Sequence of chain 1.B:
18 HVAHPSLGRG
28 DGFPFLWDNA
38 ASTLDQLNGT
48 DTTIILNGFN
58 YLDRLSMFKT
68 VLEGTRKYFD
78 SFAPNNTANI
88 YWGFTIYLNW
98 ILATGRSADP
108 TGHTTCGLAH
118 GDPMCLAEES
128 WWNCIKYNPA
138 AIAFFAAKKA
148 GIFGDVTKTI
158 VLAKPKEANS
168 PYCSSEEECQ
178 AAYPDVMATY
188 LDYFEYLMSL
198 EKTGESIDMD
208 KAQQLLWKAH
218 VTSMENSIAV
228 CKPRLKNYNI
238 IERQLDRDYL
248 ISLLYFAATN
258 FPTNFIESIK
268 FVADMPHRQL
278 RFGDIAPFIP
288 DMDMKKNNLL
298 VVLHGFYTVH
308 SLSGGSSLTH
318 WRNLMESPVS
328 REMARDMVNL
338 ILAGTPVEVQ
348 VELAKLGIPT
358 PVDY

Binding-site contacts:
Ligand atom C5 contacts residue ASN82 of chain 1.B at 3.7 Å.
Ligand atom O7 contacts residue ASN82 of chain 1.B at 3.7 Å.
Ligand atom O6 contacts residue ARG26 of chain 1.B at 4.0 Å.
Ligand atom N2 contacts residue ASN82 of chain 1.B at 2.9 Å (h-bond).
Ligand atom O7 contacts residue PRO81 of chain 1.B at 4.0 Å.
Ligand atom C6 contacts residue ARG26 of chain 1.B at 4.0 Å.
Ligand atom C3 contacts residue ASN82 of chain 1.B at 3.8 Å.
Ligand atom C8 contacts residue PRO81 of chain 1.B at 3.5 Å (hydrophobic).
Ligand atom O5 contacts residue ASN82 of chain 1.B at 2.4 Å (h-bond).
Ligand atom C2 contacts residue ASN82 of chain 1.B at 2.4 Å.
Ligand atom C7 contacts residue PRO81 of chain 1.B at 4.0 Å (hydrophobic).
Ligand atom C1 contacts residue ASN82 of chain 1.B at 1.4 Å.
Ligand atom C7 contacts residue ASN82 of chain 1.B at 3.5 Å.
Ligand atom C4 contacts residue ASN82 of chain 1.B at 4.2 Å.

This small molecule binds to this protein.
Small molecule (SMILES): CC(=O)N[C@@H]1[C@@H](O)[C@H](O)[C@@H](CO)O[C@H]1O